Binding-site contacts:
Ligand atom N2 contacts residue ASN389 of chain 1.A at 2.9 Å (h-bond).
Ligand atom C5 contacts residue ASN389 of chain 1.A at 3.6 Å.
Ligand atom C4 contacts residue ASN389 of chain 1.A at 4.2 Å.
Ligand atom O7 contacts residue ASN389 of chain 1.A at 3.2 Å (h-bond).
Ligand atom C1 contacts residue ASN389 of chain 1.A at 1.4 Å.
Ligand atom C7 contacts residue ASN389 of chain 1.A at 3.2 Å.
Ligand atom C2 contacts residue ASN389 of chain 1.A at 2.5 Å.
Ligand atom C3 contacts residue ASN389 of chain 1.A at 3.8 Å.
Ligand atom C8 contacts residue ASN389 of chain 1.A at 4.3 Å.
Ligand atom O5 contacts residue ASN389 of chain 1.A at 2.4 Å (h-bond).

Sequence of chain 1.A:
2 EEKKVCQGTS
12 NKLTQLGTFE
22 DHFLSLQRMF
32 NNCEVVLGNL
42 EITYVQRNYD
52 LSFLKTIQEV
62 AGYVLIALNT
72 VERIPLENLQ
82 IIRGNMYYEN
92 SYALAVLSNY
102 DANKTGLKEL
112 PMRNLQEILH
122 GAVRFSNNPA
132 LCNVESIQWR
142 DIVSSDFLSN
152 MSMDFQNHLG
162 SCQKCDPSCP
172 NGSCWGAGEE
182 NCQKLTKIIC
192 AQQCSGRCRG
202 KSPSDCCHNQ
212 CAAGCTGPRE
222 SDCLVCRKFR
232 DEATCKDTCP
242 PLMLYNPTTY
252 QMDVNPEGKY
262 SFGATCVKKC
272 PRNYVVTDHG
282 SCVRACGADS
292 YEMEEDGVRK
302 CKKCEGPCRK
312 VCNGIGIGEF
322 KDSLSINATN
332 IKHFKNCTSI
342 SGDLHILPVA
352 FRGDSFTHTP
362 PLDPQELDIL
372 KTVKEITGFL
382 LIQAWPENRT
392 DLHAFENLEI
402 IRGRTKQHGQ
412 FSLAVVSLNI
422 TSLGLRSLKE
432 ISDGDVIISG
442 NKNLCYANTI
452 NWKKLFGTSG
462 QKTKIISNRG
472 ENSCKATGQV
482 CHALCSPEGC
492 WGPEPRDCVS

This small molecule binds to this protein.
Small molecule (SMILES): CC(=O)N[C@@H]1[C@@H](O)[C@H](O)[C@@H](CO)O[C@H]1O